Sequence of chain 1.A:
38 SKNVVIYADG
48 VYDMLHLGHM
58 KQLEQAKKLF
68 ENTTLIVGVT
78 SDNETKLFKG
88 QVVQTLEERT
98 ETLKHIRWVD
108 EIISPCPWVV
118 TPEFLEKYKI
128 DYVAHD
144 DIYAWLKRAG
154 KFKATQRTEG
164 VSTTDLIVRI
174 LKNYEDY

Binding-site contacts:
Ligand atom O05 contacts residue LYS64 of chain 1.A at 4.2 Å.
Ligand atom C04 contacts residue LYS64 of chain 1.A at 4.0 Å.
Ligand atom C04 contacts residue PHE67 of chain 1.A at 3.5 Å (hydrophobic).
Ligand atom O05 contacts residue PHE67 of chain 1.A at 3.2 Å (h-bond).
Ligand atom N07 contacts residue GLU68 of chain 1.A at 3.0 Å (salt-bridge).
Ligand atom N06 contacts residue THR70 of chain 1.A at 3.5 Å (h-bond).
Ligand atom N06 contacts residue LYS65 of chain 1.A at 4.2 Å.
Ligand atom C01 contacts residue LYS64 of chain 1.A at 4.0 Å.
Ligand atom C04 contacts residue LYS65 of chain 1.A at 4.3 Å.
Ligand atom C01 contacts residue LYS65 of chain 1.A at 4.4 Å.
Ligand atom N06 contacts residue GLU68 of chain 1.A at 3.4 Å (salt-bridge).
Ligand atom N06 contacts residue PHE67 of chain 1.A at 3.1 Å (h-bond).
Ligand atom C03 contacts residue GLU68 of chain 1.A at 3.3 Å.
Ligand atom O05 contacts residue GLU68 of chain 1.A at 3.6 Å.
Ligand atom N06 contacts residue LYS64 of chain 1.A at 3.0 Å (salt-bridge).
Ligand atom C01 contacts residue TRP105 of chain 1.A at 4.3 Å (hydrophobic).
Ligand atom O05 contacts residue LYS65 of chain 1.A at 3.8 Å.
Ligand atom C04 contacts residue GLU68 of chain 1.A at 3.2 Å.
Ligand atom N06 contacts residue ASN69 of chain 1.A at 4.4 Å.

The protein below binds the small molecule below.
Small molecule (SMILES): CC[C@@H](N)C(N)=O